The small molecule below binds the protein below.
Small molecule (SMILES): CC(=O)N[C@@H]1[C@@H](O)[C@H](O)[C@@H](CO)O[C@H]1O

Binding-site contacts:
Ligand atom C3 contacts residue ASN657 of chain 1.C at 3.8 Å.
Ligand atom C5 contacts residue ASN657 of chain 1.C at 3.7 Å.
Ligand atom C7 contacts residue ASN657 of chain 1.C at 3.9 Å.
Ligand atom C8 contacts residue ASN657 of chain 1.C at 3.9 Å.
Ligand atom O5 contacts residue ASN657 of chain 1.C at 2.4 Å (h-bond).
Ligand atom N2 contacts residue ASN657 of chain 1.C at 2.9 Å (h-bond).
Ligand atom C1 contacts residue ASN657 of chain 1.C at 1.4 Å.
Ligand atom O6 contacts residue ASN657 of chain 1.C at 4.2 Å.
Ligand atom C4 contacts residue ASN657 of chain 1.C at 4.2 Å.
Ligand atom C2 contacts residue ASN657 of chain 1.C at 2.5 Å.
Ligand atom O6 contacts residue HIS655 of chain 1.C at 4.3 Å.

Sequence of chain 1.C:
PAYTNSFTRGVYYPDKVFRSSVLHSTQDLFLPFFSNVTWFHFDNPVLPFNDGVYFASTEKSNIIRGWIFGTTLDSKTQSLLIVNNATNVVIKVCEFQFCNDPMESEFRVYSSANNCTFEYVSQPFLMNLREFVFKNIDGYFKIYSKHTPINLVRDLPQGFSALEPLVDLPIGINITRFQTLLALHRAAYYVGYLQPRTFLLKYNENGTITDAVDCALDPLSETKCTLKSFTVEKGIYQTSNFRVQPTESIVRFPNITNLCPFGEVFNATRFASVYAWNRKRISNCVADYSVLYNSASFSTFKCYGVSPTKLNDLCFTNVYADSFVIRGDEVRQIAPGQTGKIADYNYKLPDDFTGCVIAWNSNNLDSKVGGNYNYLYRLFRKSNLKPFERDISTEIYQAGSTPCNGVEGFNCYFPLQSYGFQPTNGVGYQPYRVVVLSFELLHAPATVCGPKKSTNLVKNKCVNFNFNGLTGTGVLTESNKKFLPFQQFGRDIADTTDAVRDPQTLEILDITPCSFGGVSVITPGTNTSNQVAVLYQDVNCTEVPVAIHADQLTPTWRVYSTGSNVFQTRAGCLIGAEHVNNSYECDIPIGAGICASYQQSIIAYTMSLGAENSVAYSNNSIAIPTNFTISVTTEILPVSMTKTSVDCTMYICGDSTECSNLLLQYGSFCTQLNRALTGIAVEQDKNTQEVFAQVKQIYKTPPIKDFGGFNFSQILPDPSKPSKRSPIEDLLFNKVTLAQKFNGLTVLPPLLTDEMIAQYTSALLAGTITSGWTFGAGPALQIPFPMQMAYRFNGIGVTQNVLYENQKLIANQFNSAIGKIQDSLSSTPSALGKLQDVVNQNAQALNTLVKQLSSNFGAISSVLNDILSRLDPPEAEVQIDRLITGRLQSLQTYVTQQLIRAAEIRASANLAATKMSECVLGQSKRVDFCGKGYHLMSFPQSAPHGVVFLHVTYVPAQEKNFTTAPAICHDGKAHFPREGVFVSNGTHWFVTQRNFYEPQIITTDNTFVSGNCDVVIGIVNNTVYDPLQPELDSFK